Sequence of chain 32.C:
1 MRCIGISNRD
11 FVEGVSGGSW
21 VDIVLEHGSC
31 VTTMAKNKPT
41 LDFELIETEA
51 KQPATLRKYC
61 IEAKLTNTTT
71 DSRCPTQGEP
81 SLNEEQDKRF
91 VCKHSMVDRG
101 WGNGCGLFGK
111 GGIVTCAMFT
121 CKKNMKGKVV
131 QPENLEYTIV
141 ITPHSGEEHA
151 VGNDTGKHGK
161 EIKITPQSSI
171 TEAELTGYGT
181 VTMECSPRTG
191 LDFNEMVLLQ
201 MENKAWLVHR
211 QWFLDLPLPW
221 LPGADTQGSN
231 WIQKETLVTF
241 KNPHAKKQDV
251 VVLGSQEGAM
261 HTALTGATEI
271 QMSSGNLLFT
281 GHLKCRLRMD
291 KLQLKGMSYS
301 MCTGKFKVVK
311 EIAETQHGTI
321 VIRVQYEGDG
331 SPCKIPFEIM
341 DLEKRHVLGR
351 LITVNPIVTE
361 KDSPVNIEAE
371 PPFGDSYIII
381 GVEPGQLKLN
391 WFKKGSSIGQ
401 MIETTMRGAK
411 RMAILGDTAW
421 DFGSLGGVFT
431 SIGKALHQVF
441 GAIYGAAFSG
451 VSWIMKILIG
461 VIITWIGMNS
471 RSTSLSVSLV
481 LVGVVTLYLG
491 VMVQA

A small-molecule ligand and the protein it binds are described below.
Small molecule (SMILES): CC(=O)N[C@@H]1[C@@H](O)[C@H](O)[C@@H](CO)O[C@H]1O

Binding-site contacts:
Ligand atom C5 contacts residue ASN67 of chain 32.C at 3.8 Å.
Ligand atom C3 contacts residue ASN67 of chain 32.C at 3.8 Å.
Ligand atom C7 contacts residue ASN67 of chain 32.C at 3.7 Å.
Ligand atom O5 contacts residue ASN67 of chain 32.C at 2.5 Å (h-bond).
Ligand atom O7 contacts residue ASN67 of chain 32.C at 4.1 Å.
Ligand atom C8 contacts residue PHE90 of chain 32.C at 3.6 Å (hydrophobic).
Ligand atom C2 contacts residue ASN67 of chain 32.C at 2.4 Å.
Ligand atom C4 contacts residue ASN67 of chain 32.C at 4.3 Å.
Ligand atom C8 contacts residue MET118 of chain 32.C at 4.0 Å (hydrophobic).
Ligand atom C8 contacts residue ARG89 of chain 32.C at 4.1 Å.
Ligand atom N2 contacts residue ASN67 of chain 32.C at 2.8 Å (h-bond).
Ligand atom C7 contacts residue PHE90 of chain 32.C at 4.3 Å (hydrophobic).
Ligand atom O6 contacts residue ASN67 of chain 32.C at 3.7 Å.
Ligand atom C1 contacts residue ASN67 of chain 32.C at 1.4 Å.